Binding-site contacts:
Ligand atom OE1 contacts residue LEU64 of chain 1.A at 3.3 Å.
Ligand atom O contacts residue PHE165 of chain 1.A at 3.7 Å.
Ligand atom OAD contacts residue PHE165 of chain 1.A at 3.6 Å.
Ligand atom OXT contacts residue ALA63 of chain 1.A at 2.9 Å (h-bond).
Ligand atom CG contacts residue PHE165 of chain 1.A at 3.6 Å (hydrophobic).
Ligand atom OXT contacts residue PHE181 of chain 1.A at 4.1 Å.
Ligand atom C contacts residue SER129 of chain 1.A at 4.4 Å.
Ligand atom CA contacts residue PHE181 of chain 1.A at 3.4 Å (hydrophobic).
Ligand atom CA contacts residue LEU64 of chain 1.A at 3.8 Å (hydrophobic).
Ligand atom OAD contacts residue ALA63 of chain 1.A at 3.4 Å.
Ligand atom CG contacts residue ALA63 of chain 1.A at 4.5 Å (hydrophobic).
Ligand atom O contacts residue MET185 of chain 1.A at 4.1 Å.
Ligand atom CA contacts residue ALA63 of chain 1.A at 3.3 Å (hydrophobic).
Ligand atom O contacts residue HIS273 of chain 1.A at 3.9 Å.
Ligand atom OE1 contacts residue LEU172 of chain 1.A at 4.5 Å.
Ligand atom C contacts residue MET185 of chain 1.A at 4.5 Å (hydrophobic).
Ligand atom O contacts residue ALA63 of chain 1.A at 4.1 Å.
Ligand atom CD contacts residue PHE165 of chain 1.A at 3.8 Å (hydrophobic).
Ligand atom CD contacts residue ALA169 of chain 1.A at 3.7 Å (hydrophobic).
Ligand atom OXT contacts residue PHE65 of chain 1.A at 3.8 Å.
Ligand atom CD contacts residue LEU64 of chain 1.A at 3.7 Å (hydrophobic).
Ligand atom C contacts residue PHE181 of chain 1.A at 3.7 Å (hydrophobic).
Ligand atom CD contacts residue ALA63 of chain 1.A at 4.3 Å (hydrophobic).
Ligand atom CG contacts residue LEU64 of chain 1.A at 3.6 Å (hydrophobic).
Ligand atom O contacts residue PHE181 of chain 1.A at 4.1 Å.
Ligand atom CG contacts residue PHE181 of chain 1.A at 4.2 Å (hydrophobic).
Ligand atom OAD contacts residue PHE181 of chain 1.A at 4.2 Å.
Ligand atom C contacts residue ALA63 of chain 1.A at 3.3 Å (hydrophobic).
Ligand atom CG contacts residue ALA169 of chain 1.A at 3.7 Å (hydrophobic).
Ligand atom OAD contacts residue LEU64 of chain 1.A at 4.0 Å.
Ligand atom O contacts residue SER129 of chain 1.A at 3.8 Å.
Ligand atom OE1 contacts residue ALA169 of chain 1.A at 3.5 Å.

Sequence of chain 1.A:
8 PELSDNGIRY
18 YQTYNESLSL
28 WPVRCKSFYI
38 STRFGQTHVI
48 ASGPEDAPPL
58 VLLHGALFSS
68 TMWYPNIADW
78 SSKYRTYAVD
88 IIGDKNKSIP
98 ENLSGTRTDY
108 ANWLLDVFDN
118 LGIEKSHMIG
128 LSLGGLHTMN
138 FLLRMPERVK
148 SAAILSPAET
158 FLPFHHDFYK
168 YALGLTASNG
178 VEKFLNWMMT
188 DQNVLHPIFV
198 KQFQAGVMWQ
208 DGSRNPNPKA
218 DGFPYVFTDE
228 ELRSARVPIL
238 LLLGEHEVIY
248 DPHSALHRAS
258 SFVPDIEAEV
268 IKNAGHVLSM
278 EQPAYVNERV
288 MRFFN

The small molecule below binds the protein below.
Small molecule (SMILES): O=C(O)COCCO